Binding-site contacts:
Ligand atom C3 contacts residue ASN256 of chain 1.C at 3.4 Å.
Ligand atom C5 contacts residue ASN256 of chain 1.C at 3.6 Å.
Ligand atom C6 contacts residue TYR259 of chain 1.C at 4.2 Å (hydrophobic).
Ligand atom O6 contacts residue GLY278 of chain 1.C at 4.4 Å.
Ligand atom C2 contacts residue ASN256 of chain 1.C at 1.9 Å.
Ligand atom C1 contacts residue ASN256 of chain 1.C at 1.4 Å.
Ligand atom O7 contacts residue ASN256 of chain 1.C at 3.0 Å (h-bond).
Ligand atom O6 contacts residue TYR259 of chain 1.C at 4.2 Å.
Ligand atom C8 contacts residue ASN256 of chain 1.C at 4.3 Å.
Ligand atom O3 contacts residue ASN256 of chain 1.C at 4.2 Å.
Ligand atom O5 contacts residue TYR259 of chain 1.C at 4.2 Å.
Ligand atom C4 contacts residue ASN256 of chain 1.C at 3.9 Å.
Ligand atom C7 contacts residue ASN256 of chain 1.C at 3.0 Å.
Ligand atom N2 contacts residue ASN256 of chain 1.C at 2.6 Å (h-bond).
Ligand atom O5 contacts residue ASN256 of chain 1.C at 2.4 Å (h-bond).

This small molecule binds to this protein.
Small molecule (SMILES): CC(=O)N[C@@H]1[C@@H](O)[C@H](O)[C@@H](CO)O[C@H]1O

Sequence of chain 1.C:
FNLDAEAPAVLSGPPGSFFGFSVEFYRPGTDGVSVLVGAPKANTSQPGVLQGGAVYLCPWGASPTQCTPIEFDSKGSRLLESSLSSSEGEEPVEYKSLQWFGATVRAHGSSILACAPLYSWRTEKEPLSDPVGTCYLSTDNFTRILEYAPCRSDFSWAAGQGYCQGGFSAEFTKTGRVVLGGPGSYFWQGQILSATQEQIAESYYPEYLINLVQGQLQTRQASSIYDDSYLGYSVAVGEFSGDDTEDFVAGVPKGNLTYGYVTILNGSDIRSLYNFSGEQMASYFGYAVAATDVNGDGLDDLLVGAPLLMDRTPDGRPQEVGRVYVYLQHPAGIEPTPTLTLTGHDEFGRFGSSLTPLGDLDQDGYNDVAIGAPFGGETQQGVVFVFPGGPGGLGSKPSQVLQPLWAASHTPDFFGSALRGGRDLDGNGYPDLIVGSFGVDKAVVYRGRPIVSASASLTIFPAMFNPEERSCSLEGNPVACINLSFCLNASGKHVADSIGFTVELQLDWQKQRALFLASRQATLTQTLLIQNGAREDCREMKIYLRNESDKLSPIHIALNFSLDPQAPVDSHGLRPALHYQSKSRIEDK